This protein binds this small molecule.
Small molecule (SMILES): CC(=O)N[C@H]1CO[C@H](CO[C@@H]2O[C@@H](C)[C@@H](O)[C@@H](O)[C@@H]2O)[C@@H](O)[C@@H]1O

Binding-site contacts:
Ligand atom O6 contacts residue ASN124 of chain 1.F at 3.9 Å.
Ligand atom O3 contacts residue ASN124 of chain 1.F at 3.6 Å (h-bond).
Ligand atom O3 contacts residue ASN123 of chain 1.F at 3.6 Å (h-bond).
Ligand atom C1 contacts residue ASN124 of chain 1.F at 1.5 Å.
Ligand atom C3 contacts residue ASN124 of chain 1.F at 3.4 Å.
Ligand atom O7 contacts residue ASN124 of chain 1.F at 4.4 Å.
Ligand atom O2 contacts residue ARG120 of chain 1.F at 3.6 Å.
Ligand atom O4 contacts residue GLU121 of chain 1.F at 3.2 Å (salt-bridge).
Ligand atom C4 contacts residue GLU121 of chain 1.F at 3.9 Å.
Ligand atom C4 contacts residue ARG120 of chain 1.F at 4.1 Å.
Ligand atom C3 contacts residue ARG120 of chain 1.F at 3.5 Å.
Ligand atom O3 contacts residue ARG120 of chain 1.F at 2.5 Å (salt-bridge).
Ligand atom O5 contacts residue ASN124 of chain 1.F at 2.5 Å (h-bond).
Ligand atom C1 contacts residue ASN124 of chain 1.F at 4.5 Å.
Ligand atom O2 contacts residue ASN124 of chain 1.F at 3.0 Å (h-bond).
Ligand atom C4 contacts residue ASN124 of chain 1.F at 4.3 Å.
Ligand atom O4 contacts residue ARG120 of chain 1.F at 3.6 Å (salt-bridge).
Ligand atom C6 contacts residue ASN124 of chain 1.F at 4.5 Å.
Ligand atom C2 contacts residue ASN124 of chain 1.F at 2.5 Å.
Ligand atom O2 contacts residue ASN123 of chain 1.F at 3.8 Å.
Ligand atom N2 contacts residue ASN124 of chain 1.F at 2.9 Å (h-bond).
Ligand atom C2 contacts residue ASN124 of chain 1.F at 3.7 Å.
Ligand atom C2 contacts residue ARG120 of chain 1.F at 3.4 Å.
Ligand atom C3 contacts residue ASN124 of chain 1.F at 3.9 Å.
Ligand atom C5 contacts residue ASN124 of chain 1.F at 3.8 Å.
Ligand atom O3 contacts residue GLU121 of chain 1.F at 3.5 Å.
Ligand atom C7 contacts residue ASN124 of chain 1.F at 3.8 Å.

Sequence of chain 1.F:
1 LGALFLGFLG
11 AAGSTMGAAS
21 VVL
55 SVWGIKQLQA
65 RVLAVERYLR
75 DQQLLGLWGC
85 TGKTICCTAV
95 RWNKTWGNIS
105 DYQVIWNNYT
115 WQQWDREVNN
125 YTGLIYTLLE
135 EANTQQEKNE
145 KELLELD